The protein below binds the small molecule below.
Small molecule (SMILES): CC(=O)N[C@@H]1[C@@H](O)[C@H](O)[C@@H](CO)O[C@H]1O

Sequence of chain 3.H:
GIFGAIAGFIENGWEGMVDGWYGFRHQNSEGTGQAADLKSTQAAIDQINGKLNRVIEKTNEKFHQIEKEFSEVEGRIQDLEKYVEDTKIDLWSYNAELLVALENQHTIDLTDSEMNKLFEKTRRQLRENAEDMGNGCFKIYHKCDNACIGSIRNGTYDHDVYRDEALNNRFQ

Binding-site contacts:
Ligand atom C3 contacts residue ASN154 of chain 3.H at 3.8 Å.
Ligand atom O5 contacts residue GLY150 of chain 3.H at 3.9 Å.
Ligand atom O7 contacts residue ASN154 of chain 3.H at 3.1 Å (h-bond).
Ligand atom C6 contacts residue GLY150 of chain 3.H at 4.2 Å.
Ligand atom C5 contacts residue ASN154 of chain 3.H at 3.6 Å.
Ligand atom O6 contacts residue ALA147 of chain 3.H at 3.8 Å.
Ligand atom N2 contacts residue ASN154 of chain 3.H at 3.1 Å (h-bond).
Ligand atom C5 contacts residue ALA147 of chain 3.H at 4.4 Å (hydrophobic).
Ligand atom O5 contacts residue SER151 of chain 3.H at 4.1 Å.
Ligand atom C6 contacts residue ALA147 of chain 3.H at 3.3 Å (hydrophobic).
Ligand atom C4 contacts residue ASN154 of chain 3.H at 4.2 Å.
Ligand atom C1 contacts residue GLY150 of chain 3.H at 4.5 Å.
Ligand atom C1 contacts residue THR156 of chain 3.H at 3.6 Å.
Ligand atom O5 contacts residue ASN154 of chain 3.H at 2.3 Å (h-bond).
Ligand atom N2 contacts residue THR156 of chain 3.H at 4.2 Å.
Ligand atom C1 contacts residue ASN154 of chain 3.H at 1.4 Å.
Ligand atom C2 contacts residue ASN154 of chain 3.H at 2.5 Å.
Ligand atom C6 contacts residue SER151 of chain 3.H at 4.0 Å.
Ligand atom C7 contacts residue ASN154 of chain 3.H at 3.3 Å.
Ligand atom C8 contacts residue THR156 of chain 3.H at 4.3 Å.
Ligand atom C7 contacts residue THR156 of chain 3.H at 4.5 Å.
Ligand atom O6 contacts residue GLY150 of chain 3.H at 4.0 Å.
Ligand atom O5 contacts residue THR156 of chain 3.H at 4.2 Å.
Ligand atom O6 contacts residue SER151 of chain 3.H at 4.3 Å.
Ligand atom C5 contacts residue SER151 of chain 3.H at 4.4 Å.